A small-molecule ligand and the protein it binds are described below.
Small molecule (SMILES): O=P(O)(O)OCC1[C@@H](O)[C@H](O)C(O)[C@@H](O)[C@@H]1O

Sequence of chain 1.A:
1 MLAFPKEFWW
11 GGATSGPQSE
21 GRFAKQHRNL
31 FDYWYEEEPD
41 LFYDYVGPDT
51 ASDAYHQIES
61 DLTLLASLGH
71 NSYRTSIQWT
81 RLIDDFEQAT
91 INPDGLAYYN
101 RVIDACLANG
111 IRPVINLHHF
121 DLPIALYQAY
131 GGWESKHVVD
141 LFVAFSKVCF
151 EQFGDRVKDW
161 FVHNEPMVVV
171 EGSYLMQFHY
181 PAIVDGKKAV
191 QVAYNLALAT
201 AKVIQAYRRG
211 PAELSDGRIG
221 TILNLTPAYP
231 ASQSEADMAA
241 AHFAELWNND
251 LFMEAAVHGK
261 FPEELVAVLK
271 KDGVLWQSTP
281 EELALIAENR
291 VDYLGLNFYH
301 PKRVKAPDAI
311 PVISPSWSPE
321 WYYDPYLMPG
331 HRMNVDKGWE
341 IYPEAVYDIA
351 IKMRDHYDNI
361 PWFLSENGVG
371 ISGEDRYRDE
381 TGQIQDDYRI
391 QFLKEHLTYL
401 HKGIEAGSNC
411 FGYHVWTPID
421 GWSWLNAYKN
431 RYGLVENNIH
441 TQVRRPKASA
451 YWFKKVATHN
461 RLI

Binding-site contacts:
Ligand atom O14 contacts residue TYR299 of chain 1.A at 3.5 Å (h-bond).
Ligand atom C2 contacts residue GLN18 of chain 1.A at 3.9 Å.
Ligand atom O15 contacts residue SER423 of chain 1.A at 3.8 Å.
Ligand atom C5 contacts residue TYR299 of chain 1.A at 3.8 Å (hydrophobic).
Ligand atom C2 contacts residue TRP424 of chain 1.A at 3.9 Å (hydrophobic).
Ligand atom C3 contacts residue TRP416 of chain 1.A at 3.4 Å (hydrophobic).
Ligand atom C5 contacts residue GLU366 of chain 1.A at 1.5 Å.
Ligand atom C6 contacts residue GLU366 of chain 1.A at 2.4 Å.
Ligand atom P10 contacts residue SER423 of chain 1.A at 3.9 Å.
Ligand atom O12 contacts residue TYR432 of chain 1.A at 3.7 Å.
Ligand atom O9 contacts residue TYR432 of chain 1.A at 3.8 Å.
Ligand atom O17 contacts residue GLU366 of chain 1.A at 2.8 Å (salt-bridge).
Ligand atom P10 contacts residue TYR432 of chain 1.A at 3.7 Å.
Ligand atom O12 contacts residue SER423 of chain 1.A at 2.5 Å.
Ligand atom O15 contacts residue TRP424 of chain 1.A at 3.9 Å.
Ligand atom P10 contacts residue LYS337 of chain 1.A at 3.6 Å.
Ligand atom C3 contacts residue GLN18 of chain 1.A at 3.9 Å.
Ligand atom O13 contacts residue TRP339 of chain 1.A at 3.9 Å.
Ligand atom C4 contacts residue GLU165 of chain 1.A at 3.6 Å.
Ligand atom C5 contacts residue GLU165 of chain 1.A at 3.8 Å.
Ligand atom C8 contacts residue TYR432 of chain 1.A at 3.5 Å (hydrophobic).
Ligand atom C7 contacts residue GLU366 of chain 1.A at 3.0 Å.
Ligand atom O13 contacts residue LYS337 of chain 1.A at 2.9 Å (salt-bridge).
Ligand atom O16 contacts residue TRP424 of chain 1.A at 3.0 Å (h-bond).
Ligand atom O17 contacts residue ASN164 of chain 1.A at 3.3 Å (h-bond).
Ligand atom O15 contacts residue TRP416 of chain 1.A at 3.3 Å (h-bond).
Ligand atom O17 contacts residue HIS119 of chain 1.A at 3.1 Å (h-bond).
Ligand atom O11 contacts residue LYS337 of chain 1.A at 3.3 Å (salt-bridge).
Ligand atom O13 contacts residue TYR432 of chain 1.A at 2.4 Å (h-bond).
Ligand atom C4 contacts residue GLU366 of chain 1.A at 2.4 Å.
Ligand atom C3 contacts residue GLU366 of chain 1.A at 3.0 Å.
Ligand atom O17 contacts residue GLU165 of chain 1.A at 3.1 Å (salt-bridge).
Ligand atom C6 contacts residue TYR299 of chain 1.A at 3.8 Å (hydrophobic).
Ligand atom C7 contacts residue TRP416 of chain 1.A at 3.9 Å (hydrophobic).
Ligand atom O16 contacts residue HIS119 of chain 1.A at 3.0 Å (h-bond).
Ligand atom O15 contacts residue GLN18 of chain 1.A at 3.0 Å (h-bond).
Ligand atom O16 contacts residue TRP416 of chain 1.A at 3.6 Å.
Ligand atom O14 contacts residue GLU366 of chain 1.A at 3.6 Å.
Ligand atom O16 contacts residue GLN18 of chain 1.A at 2.8 Å (h-bond).
Ligand atom C2 contacts residue GLU366 of chain 1.A at 3.6 Å.